This protein binds this small molecule.
Small molecule (SMILES): CC(C)C[C@H](NC(=O)OCc1ccccc1)C(=O)N[C@@H](C[C@@H]1CCNC1=O)C(O)S(=O)(=O)O

Binding-site contacts:
Ligand atom O30 contacts residue HIS163 of chain 1.C at 2.8 Å (h-bond).
Ligand atom C2 contacts residue GLU166 of chain 1.C at 3.6 Å.
Ligand atom O10 contacts residue MET165 of chain 1.C at 3.3 Å.
Ligand atom O30 contacts residue GLU166 of chain 1.C at 3.3 Å.
Ligand atom O8 contacts residue GLN189 of chain 1.C at 3.4 Å (h-bond).
Ligand atom N19 contacts residue CYS145 of chain 1.C at 3.0 Å (h-bond).
Ligand atom C1 contacts residue GLU166 of chain 1.C at 3.3 Å.
Ligand atom C15 contacts residue MET49 of chain 1.C at 3.7 Å (hydrophobic).
Ligand atom C12 contacts residue HIS164 of chain 1.C at 3.5 Å.
Ligand atom O22 contacts residue CYS145 of chain 1.C at 2.5 Å (h-bond).
Ligand atom C29 contacts residue GLU166 of chain 1.C at 3.5 Å.
Ligand atom N28 contacts residue SER1 of chain 1.B at 3.8 Å.
Ligand atom C4 contacts residue THR190 of chain 1.C at 2.9 Å.
Ligand atom C3 contacts residue GLN192 of chain 1.C at 3.6 Å.
Ligand atom N28 contacts residue GLU166 of chain 1.C at 3.0 Å (salt-bridge).
Ligand atom O22 contacts residue HIS41 of chain 1.C at 2.9 Å (h-bond).
Ligand atom C29 contacts residue HIS163 of chain 1.C at 3.8 Å.
Ligand atom C26 contacts residue LEU141 of chain 1.C at 3.7 Å (hydrophobic).
Ligand atom N11 contacts residue GLN189 of chain 1.C at 2.8 Å (h-bond).
Ligand atom C27 contacts residue ASN142 of chain 1.C at 3.6 Å.
Ligand atom O30 contacts residue PHE140 of chain 1.C at 3.6 Å.
Ligand atom C20 contacts residue CYS145 of chain 1.C at 2.7 Å (hydrophobic).
Ligand atom C17 contacts residue HIS164 of chain 1.C at 3.6 Å.
Ligand atom O22 contacts residue LEU27 of chain 1.C at 3.5 Å.
Ligand atom O10 contacts residue GLU166 of chain 1.C at 2.9 Å (salt-bridge).
Ligand atom C12 contacts residue GLN189 of chain 1.C at 3.8 Å.
Ligand atom C24 contacts residue SER144 of chain 1.C at 3.8 Å.
Ligand atom C9 contacts residue GLN189 of chain 1.C at 3.6 Å.
Ligand atom N28 contacts residue PHE140 of chain 1.C at 3.4 Å (h-bond).
Ligand atom C7 contacts residue GLU166 of chain 1.C at 3.0 Å.
Ligand atom C26 contacts residue ASN142 of chain 1.C at 3.4 Å.
Ligand atom C13 contacts residue GLN189 of chain 1.C at 3.6 Å.
Ligand atom C21 contacts residue CYS145 of chain 1.C at 1.7 Å (hydrophobic).
Ligand atom O30 contacts residue HIS172 of chain 1.C at 3.4 Å.
Ligand atom N19 contacts residue HIS164 of chain 1.C at 2.9 Å (h-bond).
Ligand atom C3 contacts residue ARG188 of chain 1.C at 3.7 Å.
Ligand atom C13 contacts residue MET49 of chain 1.C at 3.8 Å (hydrophobic).
Ligand atom C15 contacts residue ASP187 of chain 1.C at 3.7 Å.
Ligand atom C24 contacts residue CYS145 of chain 1.C at 3.1 Å (hydrophobic).
Ligand atom C5 contacts residue THR190 of chain 1.C at 3.4 Å.

Sequence of chain 1.B:
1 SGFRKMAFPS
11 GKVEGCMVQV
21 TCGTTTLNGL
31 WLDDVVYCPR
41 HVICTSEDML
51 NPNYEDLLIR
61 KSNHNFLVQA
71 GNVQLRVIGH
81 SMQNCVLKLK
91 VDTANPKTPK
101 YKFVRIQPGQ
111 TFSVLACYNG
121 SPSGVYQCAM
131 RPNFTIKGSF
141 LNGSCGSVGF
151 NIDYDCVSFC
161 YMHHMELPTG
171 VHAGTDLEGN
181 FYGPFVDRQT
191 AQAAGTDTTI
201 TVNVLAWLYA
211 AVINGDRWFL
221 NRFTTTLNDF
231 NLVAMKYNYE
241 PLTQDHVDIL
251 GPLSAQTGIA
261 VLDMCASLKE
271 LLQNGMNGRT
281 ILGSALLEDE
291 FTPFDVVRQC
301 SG

Sequence of chain 1.C:
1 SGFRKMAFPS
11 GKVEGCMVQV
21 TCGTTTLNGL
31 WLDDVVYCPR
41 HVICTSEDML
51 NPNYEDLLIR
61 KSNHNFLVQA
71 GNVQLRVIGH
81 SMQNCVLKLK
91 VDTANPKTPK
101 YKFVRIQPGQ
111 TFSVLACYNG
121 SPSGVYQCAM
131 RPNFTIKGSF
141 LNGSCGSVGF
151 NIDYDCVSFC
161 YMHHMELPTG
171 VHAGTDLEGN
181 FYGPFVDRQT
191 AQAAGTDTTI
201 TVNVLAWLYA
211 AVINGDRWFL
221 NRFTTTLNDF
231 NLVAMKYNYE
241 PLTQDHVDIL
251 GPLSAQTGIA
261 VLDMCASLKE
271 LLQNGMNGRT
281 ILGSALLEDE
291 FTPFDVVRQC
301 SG